Binding-site contacts:
Ligand atom O1A contacts residue ARG859 of chain 1.D at 3.2 Å (salt-bridge).
Ligand atom O2A contacts residue THR645 of chain 1.D at 2.6 Å (h-bond).
Ligand atom O3G contacts residue GLY641 of chain 1.D at 3.3 Å (h-bond).
Ligand atom O3G contacts residue THR640 of chain 1.D at 3.4 Å.
Ligand atom C3' contacts residue GLU646 of chain 1.D at 3.4 Å.
Ligand atom O2B contacts residue ARG800 of chain 1.C at 3.1 Å (salt-bridge).
Ligand atom O2B contacts residue ASP710 of chain 1.D at 3.4 Å (salt-bridge).
Ligand atom O1B contacts residue LYS644 of chain 1.D at 3.4 Å (salt-bridge).
Ligand atom O2G contacts residue GLU711 of chain 1.D at 3.1 Å (salt-bridge).
Ligand atom O2B contacts residue THR645 of chain 1.D at 3.3 Å.
Ligand atom O1A contacts residue VAL642 of chain 1.D at 2.2 Å (h-bond).
Ligand atom PA contacts residue ARG859 of chain 1.D at 3.2 Å.
Ligand atom O3B contacts residue ARG859 of chain 1.D at 3.4 Å (salt-bridge).
Ligand atom O2A contacts residue GLY643 of chain 1.D at 3.1 Å.
Ligand atom O3A contacts residue ARG859 of chain 1.D at 2.9 Å (salt-bridge).
Ligand atom O3A contacts residue THR645 of chain 1.D at 3.0 Å (h-bond).
Ligand atom C5' contacts residue GLY641 of chain 1.D at 3.4 Å.
Ligand atom C2' contacts residue GLU646 of chain 1.D at 3.3 Å.
Ligand atom O2G contacts residue ASN752 of chain 1.D at 3.4 Å (h-bond).
Ligand atom O2A contacts residue LYS644 of chain 1.D at 2.9 Å (salt-bridge).
Ligand atom S1G contacts residue ARG800 of chain 1.C at 3.2 Å (salt-bridge).
Ligand atom O3' contacts residue LEU862 of chain 1.D at 3.5 Å.
Ligand atom O3B contacts residue ARG800 of chain 1.C at 3.3 Å (salt-bridge).
Ligand atom N6 contacts residue GLY605 of chain 1.D at 3.2 Å.
Ligand atom O1B contacts residue THR645 of chain 1.D at 3.0 Å (h-bond).
Ligand atom O3G contacts residue LYS644 of chain 1.D at 3.2 Å.
Ligand atom C8 contacts residue GLY643 of chain 1.D at 3.1 Å.
Ligand atom O3G contacts residue PRO639 of chain 1.D at 3.5 Å (h-bond).
Ligand atom N1 contacts residue ILE603 of chain 1.D at 3.6 Å.
Ligand atom O4' contacts residue GLY641 of chain 1.D at 3.5 Å (h-bond).
Ligand atom O2A contacts residue VAL642 of chain 1.D at 3.5 Å (h-bond).
Ligand atom N1 contacts residue ILE604 of chain 1.D at 3.1 Å (h-bond).
Ligand atom O2' contacts residue GLU646 of chain 1.D at 2.8 Å (salt-bridge).
Ligand atom N7 contacts residue GLY643 of chain 1.D at 2.8 Å (h-bond).
Ligand atom PA contacts residue THR645 of chain 1.D at 3.3 Å.
Ligand atom S1G contacts residue THR640 of chain 1.D at 2.7 Å (h-bond).
Ligand atom O5' contacts residue ARG859 of chain 1.D at 3.0 Å (salt-bridge).
Ligand atom O1A contacts residue GLY641 of chain 1.D at 3.5 Å.
Ligand atom C4' contacts residue ARG859 of chain 1.D at 3.5 Å.
Ligand atom PA contacts residue VAL642 of chain 1.D at 3.3 Å.

This protein binds this small molecule.
Small molecule (SMILES): Nc1ncnc2c1ncn2[C@@H]1O[C@H](COP(=O)(O)OP(=O)(O)OP(O)(O)=S)[C@@H](O)[C@H]1O

Sequence of chain 1.C:
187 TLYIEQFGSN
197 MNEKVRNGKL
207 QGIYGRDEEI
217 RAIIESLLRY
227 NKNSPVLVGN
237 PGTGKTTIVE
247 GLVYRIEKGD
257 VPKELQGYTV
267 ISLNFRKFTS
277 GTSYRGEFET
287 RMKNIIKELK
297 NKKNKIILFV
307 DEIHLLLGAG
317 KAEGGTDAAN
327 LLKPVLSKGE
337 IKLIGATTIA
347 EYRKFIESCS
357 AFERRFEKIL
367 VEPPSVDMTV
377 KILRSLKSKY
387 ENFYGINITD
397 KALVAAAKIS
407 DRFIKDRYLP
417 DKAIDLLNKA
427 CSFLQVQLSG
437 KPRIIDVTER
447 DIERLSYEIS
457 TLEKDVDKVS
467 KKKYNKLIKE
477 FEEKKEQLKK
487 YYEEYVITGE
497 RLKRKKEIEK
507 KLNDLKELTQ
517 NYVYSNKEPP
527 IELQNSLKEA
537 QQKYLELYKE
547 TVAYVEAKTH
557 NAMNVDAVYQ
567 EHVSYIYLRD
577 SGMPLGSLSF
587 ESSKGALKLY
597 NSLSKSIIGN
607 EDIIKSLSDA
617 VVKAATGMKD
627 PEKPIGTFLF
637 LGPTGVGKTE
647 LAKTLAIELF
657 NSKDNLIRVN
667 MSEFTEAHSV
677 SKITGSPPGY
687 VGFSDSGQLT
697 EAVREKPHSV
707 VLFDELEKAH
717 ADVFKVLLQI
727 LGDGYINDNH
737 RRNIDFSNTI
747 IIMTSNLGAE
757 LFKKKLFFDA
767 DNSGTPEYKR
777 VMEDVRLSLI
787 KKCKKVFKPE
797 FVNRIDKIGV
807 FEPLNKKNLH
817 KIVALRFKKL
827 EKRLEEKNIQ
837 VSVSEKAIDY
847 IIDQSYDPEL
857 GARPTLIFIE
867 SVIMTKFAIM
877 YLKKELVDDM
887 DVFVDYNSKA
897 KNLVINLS

Sequence of chain 1.D:
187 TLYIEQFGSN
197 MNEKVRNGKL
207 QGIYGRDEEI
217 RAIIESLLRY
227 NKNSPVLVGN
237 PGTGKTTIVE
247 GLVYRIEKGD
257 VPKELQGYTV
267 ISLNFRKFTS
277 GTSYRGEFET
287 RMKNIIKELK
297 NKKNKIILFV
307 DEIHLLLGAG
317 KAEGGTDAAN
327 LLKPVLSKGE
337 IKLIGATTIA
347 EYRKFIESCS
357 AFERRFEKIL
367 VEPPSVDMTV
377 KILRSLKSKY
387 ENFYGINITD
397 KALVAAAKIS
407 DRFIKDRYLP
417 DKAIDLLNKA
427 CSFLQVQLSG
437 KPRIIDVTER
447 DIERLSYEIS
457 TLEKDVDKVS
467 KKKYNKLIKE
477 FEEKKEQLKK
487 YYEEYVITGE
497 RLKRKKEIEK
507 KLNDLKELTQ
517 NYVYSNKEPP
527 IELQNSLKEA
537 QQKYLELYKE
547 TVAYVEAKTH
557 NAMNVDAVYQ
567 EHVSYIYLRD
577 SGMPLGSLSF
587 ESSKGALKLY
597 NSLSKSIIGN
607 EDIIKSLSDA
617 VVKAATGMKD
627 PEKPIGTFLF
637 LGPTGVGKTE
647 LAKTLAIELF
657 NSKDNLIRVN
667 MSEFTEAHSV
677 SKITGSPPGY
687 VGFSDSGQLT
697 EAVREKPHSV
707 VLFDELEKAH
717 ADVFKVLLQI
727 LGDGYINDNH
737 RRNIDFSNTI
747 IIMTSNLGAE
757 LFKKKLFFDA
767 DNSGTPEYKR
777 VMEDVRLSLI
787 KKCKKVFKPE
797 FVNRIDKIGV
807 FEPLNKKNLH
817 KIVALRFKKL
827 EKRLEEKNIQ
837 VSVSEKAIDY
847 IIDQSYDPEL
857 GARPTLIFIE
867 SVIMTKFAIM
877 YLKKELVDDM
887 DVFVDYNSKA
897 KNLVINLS